The protein below binds the small molecule below.
Small molecule (SMILES): COC1=C(OC)C(=O)C(C/C=C(\C)CC/C=C(\C)CC/C=C(\C)CC/C=C(/C)CC/C=C(\C)CC/C=C(\C)CC/C=C(\C)CC/C=C(/C)CCC=C(C)C)=C(C)C1=O

Binding-site contacts:
Ligand atom C5 contacts residue ASP54 of chain 1.H at 4.1 Å.
Ligand atom C22 contacts residue LEU18 of chain 1.H at 4.1 Å (hydrophobic).
Ligand atom C5 contacts residue PHE229 of chain 1.H at 3.6 Å (hydrophobic).
Ligand atom C20 contacts residue LEU17 of chain 1.H at 3.7 Å (hydrophobic).
Ligand atom C12 contacts residue ALA21 of chain 1.H at 4.0 Å (hydrophobic).
Ligand atom C6 contacts residue PHE229 of chain 1.H at 3.3 Å (hydrophobic).
Ligand atom C2 contacts residue TRP85 of chain 1.B at 4.0 Å (hydrophobic).
Ligand atom C10 contacts residue PRO51 of chain 1.H at 3.1 Å (hydrophobic).
Ligand atom C1 contacts residue PHE229 of chain 1.H at 3.5 Å (hydrophobic).
Ligand atom C1 contacts residue LEU58 of chain 1.H at 3.9 Å (hydrophobic).
Ligand atom C15 contacts residue LEU230 of chain 1.H at 3.7 Å (hydrophobic).
Ligand atom C24 contacts residue LEU18 of chain 1.H at 3.7 Å (hydrophobic).
Ligand atom O5 contacts residue ASP54 of chain 1.H at 3.4 Å (salt-bridge).
Ligand atom O5 contacts residue VAL24 of chain 1.H at 3.7 Å.
Ligand atom C7 contacts residue PHE229 of chain 1.H at 3.6 Å (hydrophobic).
Ligand atom C27 contacts residue LEU18 of chain 1.H at 3.6 Å (hydrophobic).
Ligand atom C28 contacts residue PRO15 of chain 1.H at 3.6 Å (hydrophobic).
Ligand atom C17 contacts residue LEU17 of chain 1.H at 3.9 Å (hydrophobic).
Ligand atom C4 contacts residue PHE229 of chain 1.H at 4.1 Å (hydrophobic).
Ligand atom C25 contacts residue LEU18 of chain 1.H at 3.6 Å (hydrophobic).
Ligand atom C10 contacts residue ALA21 of chain 1.H at 3.7 Å (hydrophobic).
Ligand atom C20 contacts residue LEU14 of chain 1.H at 3.5 Å (hydrophobic).
Ligand atom C3M contacts residue ARG116 of chain 1.B at 3.3 Å.
Ligand atom C4 contacts residue TRP85 of chain 1.B at 3.5 Å (hydrophobic).
Ligand atom C3 contacts residue TRP85 of chain 1.B at 3.5 Å (hydrophobic).
Ligand atom O2 contacts residue PHE225 of chain 1.H at 3.0 Å.
Ligand atom C4M contacts residue VAL24 of chain 1.H at 4.0 Å (hydrophobic).
Ligand atom C5 contacts residue TRP85 of chain 1.B at 4.0 Å (hydrophobic).
Ligand atom C2 contacts residue PHE225 of chain 1.H at 4.1 Å (hydrophobic).
Ligand atom C1M contacts residue PHE229 of chain 1.H at 3.6 Å (hydrophobic).
Ligand atom O3 contacts residue TRP85 of chain 1.B at 3.9 Å.
Ligand atom C23 contacts residue LEU18 of chain 1.H at 4.1 Å (hydrophobic).
Ligand atom O5 contacts residue PHE229 of chain 1.H at 4.0 Å.
Ligand atom C15 contacts residue LEU17 of chain 1.H at 3.5 Å (hydrophobic).
Ligand atom O4 contacts residue TRP85 of chain 1.B at 3.8 Å.
Ligand atom C12 contacts residue LEU230 of chain 1.H at 3.7 Å (hydrophobic).
Ligand atom C1M contacts residue LEU58 of chain 1.H at 3.5 Å (hydrophobic).
Ligand atom O3 contacts residue ARG116 of chain 1.B at 3.6 Å (salt-bridge).
Ligand atom O4 contacts residue ILE114 of chain 1.B at 3.8 Å.
Ligand atom C1M contacts residue ALA226 of chain 1.H at 3.6 Å (hydrophobic).

Sequence of chain 1.H:
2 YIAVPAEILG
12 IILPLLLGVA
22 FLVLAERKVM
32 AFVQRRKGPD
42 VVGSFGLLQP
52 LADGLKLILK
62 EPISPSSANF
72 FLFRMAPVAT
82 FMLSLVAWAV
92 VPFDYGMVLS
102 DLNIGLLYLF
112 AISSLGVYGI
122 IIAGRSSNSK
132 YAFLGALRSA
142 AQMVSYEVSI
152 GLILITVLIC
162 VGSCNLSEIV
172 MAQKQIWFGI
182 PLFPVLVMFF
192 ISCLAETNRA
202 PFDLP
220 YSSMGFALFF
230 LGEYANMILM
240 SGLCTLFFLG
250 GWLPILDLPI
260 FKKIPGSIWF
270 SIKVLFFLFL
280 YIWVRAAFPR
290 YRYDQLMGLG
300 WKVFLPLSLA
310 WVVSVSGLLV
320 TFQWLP

Sequence of chain 1.B:
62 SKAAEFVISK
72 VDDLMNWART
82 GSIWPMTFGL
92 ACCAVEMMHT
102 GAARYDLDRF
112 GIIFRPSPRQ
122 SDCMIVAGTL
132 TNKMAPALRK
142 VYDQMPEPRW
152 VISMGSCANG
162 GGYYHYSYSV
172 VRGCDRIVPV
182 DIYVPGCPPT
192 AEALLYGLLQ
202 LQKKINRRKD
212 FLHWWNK